Binding-site contacts:
Ligand atom C8 contacts residue VAL113 of chain 1.B at 3.8 Å (hydrophobic).
Ligand atom C8 contacts residue TYR118 of chain 1.B at 4.0 Å (hydrophobic).
Ligand atom O5 contacts residue ASN114 of chain 1.B at 2.4 Å (h-bond).
Ligand atom C4 contacts residue ASN114 of chain 1.B at 4.2 Å.
Ligand atom O7 contacts residue ASN114 of chain 1.B at 4.3 Å.
Ligand atom N2 contacts residue ASN114 of chain 1.B at 2.9 Å (h-bond).
Ligand atom C5 contacts residue ASN114 of chain 1.B at 3.7 Å.
Ligand atom C3 contacts residue ASN114 of chain 1.B at 3.8 Å.
Ligand atom C2 contacts residue ASN114 of chain 1.B at 2.5 Å.
Ligand atom C1 contacts residue ASN114 of chain 1.B at 1.4 Å.
Ligand atom C7 contacts residue ASN114 of chain 1.B at 3.8 Å.
Ligand atom C7 contacts residue VAL113 of chain 1.B at 4.4 Å (hydrophobic).
Ligand atom N2 contacts residue VAL113 of chain 1.B at 3.9 Å.

A protein and the small-molecule ligand that binds it are described below.
Small molecule (SMILES): CC(=O)N[C@@H]1[C@@H](O)[C@H](O)[C@@H](CO)O[C@H]1O

Sequence of chain 1.B:
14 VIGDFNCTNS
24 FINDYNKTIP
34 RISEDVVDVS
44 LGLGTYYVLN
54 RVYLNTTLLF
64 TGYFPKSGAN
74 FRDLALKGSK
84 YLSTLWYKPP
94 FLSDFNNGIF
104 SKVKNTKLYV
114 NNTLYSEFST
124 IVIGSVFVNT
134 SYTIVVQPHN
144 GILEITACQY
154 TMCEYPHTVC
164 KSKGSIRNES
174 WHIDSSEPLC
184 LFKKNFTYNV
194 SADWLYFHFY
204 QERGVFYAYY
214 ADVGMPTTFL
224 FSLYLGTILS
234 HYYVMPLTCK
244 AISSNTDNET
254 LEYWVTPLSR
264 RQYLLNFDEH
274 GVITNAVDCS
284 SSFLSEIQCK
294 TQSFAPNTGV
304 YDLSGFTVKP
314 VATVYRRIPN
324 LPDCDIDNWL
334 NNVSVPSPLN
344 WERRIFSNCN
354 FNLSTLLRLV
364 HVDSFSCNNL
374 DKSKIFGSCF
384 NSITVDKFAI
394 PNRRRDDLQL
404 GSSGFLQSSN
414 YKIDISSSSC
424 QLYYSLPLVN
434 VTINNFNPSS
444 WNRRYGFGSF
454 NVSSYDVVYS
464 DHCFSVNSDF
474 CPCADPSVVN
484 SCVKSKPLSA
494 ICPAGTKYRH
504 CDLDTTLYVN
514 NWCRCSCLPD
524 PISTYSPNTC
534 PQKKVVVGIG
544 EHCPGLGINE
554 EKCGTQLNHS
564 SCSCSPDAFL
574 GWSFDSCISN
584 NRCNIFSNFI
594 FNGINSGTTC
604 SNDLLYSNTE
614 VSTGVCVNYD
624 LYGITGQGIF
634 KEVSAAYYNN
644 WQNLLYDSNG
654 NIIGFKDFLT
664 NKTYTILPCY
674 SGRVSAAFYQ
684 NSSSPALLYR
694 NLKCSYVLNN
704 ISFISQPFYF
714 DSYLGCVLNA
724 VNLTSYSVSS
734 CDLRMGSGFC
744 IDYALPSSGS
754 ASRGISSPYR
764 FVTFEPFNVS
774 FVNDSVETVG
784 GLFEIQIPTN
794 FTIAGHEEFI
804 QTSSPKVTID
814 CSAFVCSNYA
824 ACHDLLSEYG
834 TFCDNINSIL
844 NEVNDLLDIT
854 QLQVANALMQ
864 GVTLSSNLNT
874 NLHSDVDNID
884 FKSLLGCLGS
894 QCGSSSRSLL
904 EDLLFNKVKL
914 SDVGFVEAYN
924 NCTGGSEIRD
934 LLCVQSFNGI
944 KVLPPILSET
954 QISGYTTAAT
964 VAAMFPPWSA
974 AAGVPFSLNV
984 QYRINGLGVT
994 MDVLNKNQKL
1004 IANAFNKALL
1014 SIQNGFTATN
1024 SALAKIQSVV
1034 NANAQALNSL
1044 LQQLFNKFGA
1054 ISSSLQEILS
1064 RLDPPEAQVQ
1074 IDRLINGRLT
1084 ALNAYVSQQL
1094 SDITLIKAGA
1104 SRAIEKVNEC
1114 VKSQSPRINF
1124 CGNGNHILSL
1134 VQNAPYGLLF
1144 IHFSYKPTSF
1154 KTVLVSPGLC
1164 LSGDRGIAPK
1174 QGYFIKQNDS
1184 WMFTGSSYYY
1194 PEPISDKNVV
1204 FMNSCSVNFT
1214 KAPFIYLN